Binding-site contacts:
Ligand atom C8 contacts residue ASN196 of chain 2.A at 3.8 Å.
Ligand atom C2 contacts residue TRP227 of chain 2.A at 3.7 Å (hydrophobic).
Ligand atom C3 contacts residue TYR168 of chain 2.A at 3.9 Å (hydrophobic).
Ligand atom F contacts residue TRP123 of chain 2.A at 3.6 Å.
Ligand atom N3 contacts residue PHE130 of chain 2.A at 3.5 Å.
Ligand atom C12 contacts residue TRP158 of chain 2.A at 3.7 Å (hydrophobic).
Ligand atom N1 contacts residue ASN199 of chain 2.A at 2.7 Å (h-bond).
Ligand atom N2 contacts residue PHE130 of chain 2.A at 3.4 Å.
Ligand atom N1 contacts residue PHE130 of chain 2.A at 3.5 Å.
Ligand atom C1 contacts residue ASN196 of chain 2.A at 3.8 Å.
Ligand atom C4 contacts residue THR169 of chain 2.A at 3.8 Å.
Ligand atom C6 contacts residue TRP227 of chain 2.A at 3.6 Å (hydrophobic).
Ligand atom C13 contacts residue MET162 of chain 2.A at 3.2 Å (hydrophobic).
Ligand atom C14 contacts residue ASN196 of chain 2.A at 3.5 Å.
Ligand atom C6 contacts residue GLY126 of chain 2.A at 3.8 Å.
Ligand atom C8 contacts residue THR169 of chain 2.A at 3.2 Å.
Ligand atom C9 contacts residue PHE130 of chain 2.A at 3.8 Å (hydrophobic).
Ligand atom F contacts residue TYR168 of chain 2.A at 3.3 Å.
Ligand atom C8 contacts residue TRP227 of chain 2.A at 3.9 Å (hydrophobic).
Ligand atom C10 contacts residue ASN199 of chain 2.A at 3.6 Å.
Ligand atom C1 contacts residue PHE130 of chain 2.A at 3.6 Å (hydrophobic).
Ligand atom C2 contacts residue PHE130 of chain 2.A at 3.5 Å (hydrophobic).
Ligand atom C5 contacts residue TRP227 of chain 2.A at 3.9 Å (hydrophobic).
Ligand atom C9 contacts residue ASN199 of chain 2.A at 3.7 Å.
Ligand atom C1 contacts residue ASN199 of chain 2.A at 3.6 Å.
Ligand atom C5 contacts residue TRP123 of chain 2.A at 4.0 Å (hydrophobic).
Ligand atom N3 contacts residue ASN196 of chain 2.A at 3.1 Å (h-bond).
Ligand atom C7 contacts residue TRP227 of chain 2.A at 3.5 Å (hydrophobic).
Ligand atom C12 contacts residue GLU200 of chain 2.A at 3.7 Å.
Ligand atom N2 contacts residue ASN199 of chain 2.A at 3.0 Å (h-bond).
Ligand atom C11 contacts residue GLU200 of chain 2.A at 3.8 Å.
Ligand atom C13 contacts residue TRP165 of chain 2.A at 3.8 Å (hydrophobic).
Ligand atom C6 contacts residue ILE127 of chain 2.A at 3.7 Å (hydrophobic).
Ligand atom C2 contacts residue ASN199 of chain 2.A at 3.9 Å.
Ligand atom C10 contacts residue LEU203 of chain 2.A at 3.7 Å (hydrophobic).
Ligand atom N2 contacts residue ILE127 of chain 2.A at 3.5 Å.
Ligand atom C2 contacts residue ASN196 of chain 2.A at 3.9 Å.
Ligand atom C3 contacts residue THR169 of chain 2.A at 3.0 Å.
Ligand atom C10 contacts residue PHE130 of chain 2.A at 3.6 Å (hydrophobic).
Ligand atom C7 contacts residue PHE130 of chain 2.A at 3.7 Å (hydrophobic).

Sequence of chain 2.A:
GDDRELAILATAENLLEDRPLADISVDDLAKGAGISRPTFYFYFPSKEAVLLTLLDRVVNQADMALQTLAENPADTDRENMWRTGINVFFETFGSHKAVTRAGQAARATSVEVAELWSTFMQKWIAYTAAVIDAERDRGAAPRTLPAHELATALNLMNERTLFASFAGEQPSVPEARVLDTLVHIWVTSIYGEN

A protein and the small-molecule ligand that binds it are described below.
Small molecule (SMILES): Fc1ccc(-c2nnc(-c3ccccc3)[nH]2)cc1